Sequence of chain 1.IA:
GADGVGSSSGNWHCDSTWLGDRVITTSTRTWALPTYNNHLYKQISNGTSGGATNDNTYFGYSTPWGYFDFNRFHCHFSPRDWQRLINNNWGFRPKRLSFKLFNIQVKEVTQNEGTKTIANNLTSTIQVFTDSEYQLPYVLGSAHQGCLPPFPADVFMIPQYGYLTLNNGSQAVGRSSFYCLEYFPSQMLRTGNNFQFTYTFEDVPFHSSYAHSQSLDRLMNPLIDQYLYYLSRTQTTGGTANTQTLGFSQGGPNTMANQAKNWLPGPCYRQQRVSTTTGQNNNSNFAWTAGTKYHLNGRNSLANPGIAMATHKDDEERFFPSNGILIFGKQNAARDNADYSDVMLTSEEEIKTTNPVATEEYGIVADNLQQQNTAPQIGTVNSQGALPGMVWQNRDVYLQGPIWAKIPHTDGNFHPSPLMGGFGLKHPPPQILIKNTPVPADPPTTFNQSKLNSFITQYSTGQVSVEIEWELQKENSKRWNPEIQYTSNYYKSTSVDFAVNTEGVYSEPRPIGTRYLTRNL

This small molecule binds to this protein.
Small molecule (SMILES): Nc1ncnc2c1ncn2[C@H]1C[C@H](O)[C@@H](COP(=O)(O)O)O1

Sequence of chain 1.JA:
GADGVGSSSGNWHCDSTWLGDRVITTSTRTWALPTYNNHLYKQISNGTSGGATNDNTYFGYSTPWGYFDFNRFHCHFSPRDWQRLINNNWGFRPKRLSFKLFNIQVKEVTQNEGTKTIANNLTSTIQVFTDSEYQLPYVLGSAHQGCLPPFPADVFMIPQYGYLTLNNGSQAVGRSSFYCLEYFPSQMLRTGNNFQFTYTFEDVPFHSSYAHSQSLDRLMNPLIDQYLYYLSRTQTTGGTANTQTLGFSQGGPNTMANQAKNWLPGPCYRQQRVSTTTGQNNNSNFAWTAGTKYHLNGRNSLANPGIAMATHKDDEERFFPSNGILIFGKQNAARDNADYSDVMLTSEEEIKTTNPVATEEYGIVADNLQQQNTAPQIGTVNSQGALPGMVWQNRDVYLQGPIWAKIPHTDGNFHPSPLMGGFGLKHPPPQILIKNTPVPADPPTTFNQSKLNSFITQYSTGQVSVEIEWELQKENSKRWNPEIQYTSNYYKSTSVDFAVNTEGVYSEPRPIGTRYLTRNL

Binding-site contacts:
Ligand atom OP1 contacts residue LYS426 of chain 1.JA at 4.5 Å.
Ligand atom C4' contacts residue DC1 of chain 1.YD at 4.5 Å.
Ligand atom N7 contacts residue HIS415 of chain 1.IA at 3.6 Å.
Ligand atom N6 contacts residue ASN394 of chain 1.IA at 4.0 Å.
Ligand atom N9 contacts residue HIS415 of chain 1.IA at 4.3 Å.
Ligand atom N9 contacts residue PRO416 of chain 1.IA at 4.4 Å.
Ligand atom N1 contacts residue GLY424 of chain 1.IA at 4.1 Å.
Ligand atom C4 contacts residue PRO416 of chain 1.IA at 4.1 Å (hydrophobic).
Ligand atom N6 contacts residue PRO416 of chain 1.IA at 4.3 Å.
Ligand atom C8 contacts residue PRO205 of chain 1.IA at 4.3 Å (hydrophobic).
Ligand atom C8 contacts residue HIS415 of chain 1.IA at 3.6 Å.
Ligand atom N6 contacts residue PRO205 of chain 1.IA at 3.9 Å.
Ligand atom C5 contacts residue HIS415 of chain 1.IA at 4.4 Å.
Ligand atom C6 contacts residue PRO205 of chain 1.IA at 3.7 Å (hydrophobic).
Ligand atom N6 contacts residue SER417 of chain 1.IA at 4.3 Å.
Ligand atom OP1 contacts residue DC1 of chain 1.YD at 2.5 Å (h-bond).
Ligand atom OP2 contacts residue DC1 of chain 1.YD at 2.5 Å (h-bond).
Ligand atom C5' contacts residue DC1 of chain 1.YD at 3.1 Å.
Ligand atom N1 contacts residue VAL204 of chain 1.IA at 4.4 Å.
Ligand atom C5 contacts residue PRO205 of chain 1.IA at 3.6 Å (hydrophobic).
Ligand atom C1' contacts residue PRO416 of chain 1.IA at 4.3 Å (hydrophobic).
Ligand atom C5 contacts residue PRO416 of chain 1.IA at 4.2 Å (hydrophobic).
Ligand atom C2' contacts residue HIS415 of chain 1.IA at 4.3 Å.
Ligand atom P contacts residue DC1 of chain 1.YD at 1.6 Å.
Ligand atom N1 contacts residue PRO205 of chain 1.IA at 4.4 Å.
Ligand atom O5' contacts residue DC1 of chain 1.YD at 2.5 Å (h-bond).
Ligand atom N7 contacts residue PRO205 of chain 1.IA at 3.7 Å.
Ligand atom N3 contacts residue PRO416 of chain 1.IA at 3.5 Å.
Ligand atom C2 contacts residue GLY424 of chain 1.IA at 4.2 Å.
Ligand atom C2 contacts residue PRO416 of chain 1.IA at 3.1 Å (hydrophobic).
Ligand atom C6 contacts residue PRO416 of chain 1.IA at 3.7 Å (hydrophobic).
Ligand atom C4 contacts residue PRO205 of chain 1.IA at 4.2 Å (hydrophobic).
Ligand atom N1 contacts residue PRO416 of chain 1.IA at 3.1 Å (h-bond).